Binding-site contacts:
Ligand atom C2' contacts residue PRO205 of chain 1.P at 4.5 Å (hydrophobic).
Ligand atom C2' contacts residue DA1 of chain 1.NC at 3.7 Å.
Ligand atom C5' contacts residue DA1 of chain 1.NC at 3.6 Å.
Ligand atom O3' contacts residue PRO205 of chain 1.P at 4.1 Å.
Ligand atom O5' contacts residue DA1 of chain 1.NC at 3.9 Å.
Ligand atom O3' contacts residue DA1 of chain 1.NC at 1.6 Å.
Ligand atom C4' contacts residue DA1 of chain 1.NC at 3.7 Å.
Ligand atom C3' contacts residue DA1 of chain 1.NC at 2.6 Å.

The small molecule below binds the protein below.
Small molecule (SMILES): Nc1ccn([C@H]2C[C@H](O)[C@@H](COP(=O)(O)O)O2)c(=O)n1

Sequence of chain 1.P:
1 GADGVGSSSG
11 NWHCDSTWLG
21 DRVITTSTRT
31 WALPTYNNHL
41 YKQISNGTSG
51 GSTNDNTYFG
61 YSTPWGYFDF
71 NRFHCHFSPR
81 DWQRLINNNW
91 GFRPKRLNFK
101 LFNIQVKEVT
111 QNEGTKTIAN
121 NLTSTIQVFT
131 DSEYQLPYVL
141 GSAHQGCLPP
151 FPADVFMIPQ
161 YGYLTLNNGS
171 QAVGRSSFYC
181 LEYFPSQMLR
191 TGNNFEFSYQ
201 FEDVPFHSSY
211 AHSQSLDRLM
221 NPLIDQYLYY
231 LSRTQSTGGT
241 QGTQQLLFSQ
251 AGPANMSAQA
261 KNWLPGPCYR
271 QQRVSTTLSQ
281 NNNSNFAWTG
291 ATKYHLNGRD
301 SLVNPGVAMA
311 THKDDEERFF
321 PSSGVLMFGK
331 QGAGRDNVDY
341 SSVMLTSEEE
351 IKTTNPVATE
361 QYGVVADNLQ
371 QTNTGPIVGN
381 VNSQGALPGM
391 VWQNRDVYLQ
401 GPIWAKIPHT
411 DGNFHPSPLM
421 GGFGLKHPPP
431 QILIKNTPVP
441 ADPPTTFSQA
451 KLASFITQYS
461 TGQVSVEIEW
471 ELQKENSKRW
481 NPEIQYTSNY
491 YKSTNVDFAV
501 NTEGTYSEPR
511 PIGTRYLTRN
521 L